Sequence of chain 1.T:
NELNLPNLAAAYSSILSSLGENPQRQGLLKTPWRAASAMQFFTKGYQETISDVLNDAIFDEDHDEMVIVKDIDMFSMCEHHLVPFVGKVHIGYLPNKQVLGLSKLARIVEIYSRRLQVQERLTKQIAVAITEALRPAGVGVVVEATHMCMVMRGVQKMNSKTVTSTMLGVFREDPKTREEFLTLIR

A small-molecule ligand and the protein it binds are described below.
Small molecule (SMILES): Nc1nc2c(ccn2[C@@H]2O[C@H](COP(=O)(O)OP(=O)(O)OP(=O)(O)O)[C@@H](O)[C@H]2O)c(=O)[nH]1

Binding-site contacts:
Ligand atom C contacts residue GLU157 of chain 1.P at 3.5 Å.
Ligand atom O3 contacts residue ARG71 of chain 1.T at 3.0 Å (salt-bridge).
Ligand atom O2 contacts residue ASN92 of chain 1.S at 2.7 Å (h-bond).
Ligand atom O11 contacts residue LYS141 of chain 1.S at 3.4 Å.
Ligand atom O2 contacts residue LYS141 of chain 1.S at 2.8 Å (salt-bridge).
Ligand atom O13 contacts residue GLU157 of chain 1.P at 3.6 Å (salt-bridge).
Ligand atom O11 contacts residue SER140 of chain 1.S at 2.7 Å (h-bond).
Ligand atom O13 contacts residue HIS184 of chain 1.P at 3.3 Å.
Ligand atom O8 contacts residue ARG190 of chain 1.P at 3.2 Å (salt-bridge).
Ligand atom O13 contacts residue VAL155 of chain 1.P at 3.4 Å.
Ligand atom C contacts residue LEU139 of chain 1.S at 3.5 Å (hydrophobic).
Ligand atom O5 contacts residue HIS118 of chain 1.P at 2.7 Å (h-bond).
Ligand atom O contacts residue PHE96 of chain 1.S at 3.5 Å.
Ligand atom N contacts residue LEU137 of chain 1.S at 3.0 Å (h-bond).
Ligand atom O5 contacts residue ARG190 of chain 1.P at 3.1 Å (salt-bridge).
Ligand atom C4 contacts residue HIS117 of chain 1.P at 3.5 Å.
Ligand atom N contacts residue VAL136 of chain 1.S at 3.5 Å.
Ligand atom O11 contacts residue GLY138 of chain 1.S at 3.5 Å.
Ligand atom C10 contacts residue LEU139 of chain 1.S at 3.6 Å (hydrophobic).
Ligand atom N3 contacts residue LEU139 of chain 1.S at 3.6 Å.
Ligand atom O7 contacts residue LYS141 of chain 1.S at 3.5 Å (salt-bridge).
Ligand atom O9 contacts residue ARG190 of chain 1.P at 2.9 Å (salt-bridge).
Ligand atom O13 contacts residue GLN156 of chain 1.P at 2.8 Å (h-bond).
Ligand atom C8 contacts residue SER140 of chain 1.S at 3.3 Å.
Ligand atom O10 contacts residue LYS141 of chain 1.S at 2.9 Å (salt-bridge).
Ligand atom N contacts residue GLU157 of chain 1.P at 2.7 Å (salt-bridge).
Ligand atom O10 contacts residue SER140 of chain 1.S at 2.6 Å (h-bond).
Ligand atom P2 contacts residue SER140 of chain 1.S at 3.4 Å.
Ligand atom N1 contacts residue GLY138 of chain 1.S at 3.5 Å.
Ligand atom N1 contacts residue LEU139 of chain 1.S at 3.2 Å (h-bond).
Ligand atom O8 contacts residue SER140 of chain 1.S at 3.3 Å (h-bond).
Ligand atom O5 contacts residue ARG71 of chain 1.T at 3.6 Å.
Ligand atom O12 contacts residue SER140 of chain 1.S at 3.1 Å (h-bond).
Ligand atom N3 contacts residue GLU157 of chain 1.P at 2.7 Å (salt-bridge).
Ligand atom C10 contacts residue GLU157 of chain 1.P at 3.6 Å.
Ligand atom C5 contacts residue GLY138 of chain 1.S at 3.7 Å.
Ligand atom O9 contacts residue ARG144 of chain 1.S at 2.8 Å (salt-bridge).
Ligand atom O4 contacts residue ARG71 of chain 1.T at 3.4 Å.
Ligand atom O10 contacts residue ARG144 of chain 1.S at 2.8 Å (salt-bridge).
Ligand atom P2 contacts residue ARG190 of chain 1.P at 3.7 Å.

Sequence of chain 1.P:
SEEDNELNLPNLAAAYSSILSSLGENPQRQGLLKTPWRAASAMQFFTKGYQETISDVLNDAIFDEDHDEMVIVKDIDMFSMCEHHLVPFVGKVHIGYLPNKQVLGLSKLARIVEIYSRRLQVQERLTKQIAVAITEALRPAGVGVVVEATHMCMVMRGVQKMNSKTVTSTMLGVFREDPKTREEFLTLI

Sequence of chain 1.S:
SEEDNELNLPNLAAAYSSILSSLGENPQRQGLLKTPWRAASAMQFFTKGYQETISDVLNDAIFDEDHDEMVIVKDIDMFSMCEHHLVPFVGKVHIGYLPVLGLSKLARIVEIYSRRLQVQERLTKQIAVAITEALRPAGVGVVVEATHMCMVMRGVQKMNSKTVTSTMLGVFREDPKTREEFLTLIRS